Sequence of chain 1.D:
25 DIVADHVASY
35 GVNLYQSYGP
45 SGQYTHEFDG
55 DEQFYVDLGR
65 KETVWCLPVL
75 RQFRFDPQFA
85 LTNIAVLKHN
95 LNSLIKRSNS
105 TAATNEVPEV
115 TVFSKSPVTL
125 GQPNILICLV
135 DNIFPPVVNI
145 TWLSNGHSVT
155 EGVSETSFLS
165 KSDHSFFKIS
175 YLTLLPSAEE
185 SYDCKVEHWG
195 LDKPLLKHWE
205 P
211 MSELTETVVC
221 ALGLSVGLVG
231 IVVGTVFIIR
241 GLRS

Binding-site contacts:
Ligand atom C1 contacts residue ASN103 of chain 1.D at 3.3 Å.
Ligand atom O5 contacts residue ASN103 of chain 1.D at 4.0 Å.
Ligand atom C2 contacts residue ASN103 of chain 1.D at 3.8 Å.
Ligand atom C7 contacts residue ASN103 of chain 1.D at 4.2 Å.
Ligand atom C8 contacts residue ASN103 of chain 1.D at 4.3 Å.
Ligand atom N2 contacts residue ASN103 of chain 1.D at 3.2 Å (h-bond).
Ligand atom C3 contacts residue ASN103 of chain 1.D at 4.2 Å.

A protein and the small-molecule ligand that binds it are described below.
Small molecule (SMILES): CC(=O)N[C@@H]1[C@@H](O)[C@H](O)[C@@H](CO)O[C@H]1O